The protein below binds the small molecule below.
Small molecule (SMILES): CC(C)CCC[C@@H](C)[C@H]1CC[C@H]2[C@@H]3CC=C4C[C@@H](OC(=O)CCC(=O)O)CC[C@]4(C)[C@H]3CC[C@]12C

Sequence of chain 1.A:
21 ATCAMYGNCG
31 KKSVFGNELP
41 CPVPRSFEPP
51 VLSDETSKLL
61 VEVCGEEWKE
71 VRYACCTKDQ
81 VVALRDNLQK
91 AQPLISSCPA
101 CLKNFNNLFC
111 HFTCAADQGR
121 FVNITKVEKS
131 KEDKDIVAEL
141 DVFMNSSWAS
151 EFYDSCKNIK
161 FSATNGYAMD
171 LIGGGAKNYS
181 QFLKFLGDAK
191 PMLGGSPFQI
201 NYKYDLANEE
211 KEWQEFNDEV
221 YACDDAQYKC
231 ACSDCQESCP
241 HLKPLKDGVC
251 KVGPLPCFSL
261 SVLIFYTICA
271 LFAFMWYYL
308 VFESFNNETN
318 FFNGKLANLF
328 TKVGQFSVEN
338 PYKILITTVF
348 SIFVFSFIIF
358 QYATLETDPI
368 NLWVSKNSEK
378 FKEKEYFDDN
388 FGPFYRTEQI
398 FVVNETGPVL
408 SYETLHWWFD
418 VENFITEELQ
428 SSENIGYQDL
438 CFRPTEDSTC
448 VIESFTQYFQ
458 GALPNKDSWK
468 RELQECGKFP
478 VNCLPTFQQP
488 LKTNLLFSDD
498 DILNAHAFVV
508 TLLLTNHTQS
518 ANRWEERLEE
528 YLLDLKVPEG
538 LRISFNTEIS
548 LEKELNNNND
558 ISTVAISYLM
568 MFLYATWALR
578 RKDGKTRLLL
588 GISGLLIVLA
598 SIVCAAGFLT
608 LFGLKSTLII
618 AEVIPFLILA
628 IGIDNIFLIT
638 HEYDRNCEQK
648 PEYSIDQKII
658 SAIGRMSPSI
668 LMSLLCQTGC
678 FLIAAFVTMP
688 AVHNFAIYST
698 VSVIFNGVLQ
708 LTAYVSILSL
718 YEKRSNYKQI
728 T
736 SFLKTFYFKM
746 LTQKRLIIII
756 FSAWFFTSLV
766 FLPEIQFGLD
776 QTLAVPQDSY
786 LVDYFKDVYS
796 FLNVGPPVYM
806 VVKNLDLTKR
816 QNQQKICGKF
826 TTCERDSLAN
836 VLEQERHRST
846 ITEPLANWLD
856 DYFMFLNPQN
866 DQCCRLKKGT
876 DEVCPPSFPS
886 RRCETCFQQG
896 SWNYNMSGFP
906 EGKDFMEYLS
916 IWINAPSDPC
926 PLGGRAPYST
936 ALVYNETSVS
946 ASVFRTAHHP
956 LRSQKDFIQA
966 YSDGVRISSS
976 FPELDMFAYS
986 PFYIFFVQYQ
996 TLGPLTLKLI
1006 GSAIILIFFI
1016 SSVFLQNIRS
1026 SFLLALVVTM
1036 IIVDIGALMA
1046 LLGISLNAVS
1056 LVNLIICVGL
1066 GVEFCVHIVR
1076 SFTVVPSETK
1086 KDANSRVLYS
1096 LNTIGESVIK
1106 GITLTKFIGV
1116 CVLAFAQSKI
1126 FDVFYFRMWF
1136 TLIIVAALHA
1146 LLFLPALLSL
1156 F

Binding-site contacts:
Ligand atom CAU contacts residue PHE990 of chain 1.A at 4.0 Å (hydrophobic).
Ligand atom CAQ contacts residue TRP370 of chain 1.A at 4.1 Å (hydrophobic).
Ligand atom CAJ contacts residue LEU369 of chain 1.A at 3.5 Å (hydrophobic).
Ligand atom CAV contacts residue PHE987 of chain 1.A at 4.3 Å (hydrophobic).
Ligand atom OAF contacts residue ILE367 of chain 1.A at 4.2 Å.
Ligand atom CAX contacts residue PHE990 of chain 1.A at 4.2 Å (hydrophobic).
Ligand atom CAA contacts residue ILE617 of chain 1.A at 4.1 Å (hydrophobic).
Ligand atom CAD contacts residue GLN776 of chain 1.A at 4.1 Å.
Ligand atom CAO contacts residue TRP370 of chain 1.A at 3.3 Å (hydrophobic).
Ligand atom CBC contacts residue PHE987 of chain 1.A at 4.0 Å (hydrophobic).
Ligand atom CAS contacts residue LEU548 of chain 1.A at 3.2 Å (hydrophobic).
Ligand atom CAK contacts residue GLN776 of chain 1.A at 4.2 Å.
Ligand atom OAH contacts residue PRO986 of chain 1.A at 3.2 Å (h-bond).
Ligand atom CAU contacts residue LEU548 of chain 1.A at 3.7 Å (hydrophobic).
Ligand atom CBG contacts residue PHE990 of chain 1.A at 4.2 Å (hydrophobic).
Ligand atom CAA contacts residue ALA688 of chain 1.A at 4.2 Å (hydrophobic).
Ligand atom CAR contacts residue PHE990 of chain 1.A at 3.8 Å (hydrophobic).
Ligand atom CAC contacts residue LEU552 of chain 1.A at 3.4 Å (hydrophobic).
Ligand atom CAI contacts residue GLN776 of chain 1.A at 4.3 Å.
Ligand atom OAF contacts residue PHE990 of chain 1.A at 4.1 Å.
Ligand atom CAE contacts residue ALA779 of chain 1.A at 4.2 Å (hydrophobic).
Ligand atom CAA contacts residue VAL1054 of chain 1.A at 4.2 Å (hydrophobic).
Ligand atom CAM contacts residue PRO986 of chain 1.A at 3.8 Å (hydrophobic).
Ligand atom CAK contacts residue PHE991 of chain 1.A at 3.9 Å (hydrophobic).
Ligand atom CAN contacts residue ILE1125 of chain 1.A at 3.9 Å (hydrophobic).
Ligand atom CBA contacts residue ILE1125 of chain 1.A at 3.6 Å (hydrophobic).
Ligand atom CAX contacts residue PRO986 of chain 1.A at 4.2 Å (hydrophobic).
Ligand atom CBD contacts residue GLN776 of chain 1.A at 4.0 Å.
Ligand atom CAO contacts residue LEU369 of chain 1.A at 4.3 Å (hydrophobic).
Ligand atom CAD contacts residue PHE790 of chain 1.A at 4.1 Å (hydrophobic).
Ligand atom CAB contacts residue ILE616 of chain 1.A at 3.4 Å (hydrophobic).
Ligand atom CAJ contacts residue TRP370 of chain 1.A at 3.6 Å (hydrophobic).
Ligand atom CBE contacts residue TRP370 of chain 1.A at 4.0 Å (hydrophobic).
Ligand atom CAI contacts residue PHE991 of chain 1.A at 3.7 Å (hydrophobic).
Ligand atom CAP contacts residue TRP370 of chain 1.A at 3.6 Å (hydrophobic).
Ligand atom CAB contacts residue LEU552 of chain 1.A at 4.0 Å (hydrophobic).
Ligand atom CBF contacts residue PHE990 of chain 1.A at 4.2 Å (hydrophobic).
Ligand atom CAK contacts residue PHE990 of chain 1.A at 4.3 Å (hydrophobic).
Ligand atom CAP contacts residue LEU774 of chain 1.A at 4.2 Å (hydrophobic).
Ligand atom CAS contacts residue PHE990 of chain 1.A at 4.3 Å (hydrophobic).